A protein and the small-molecule ligand that binds it are described below.
Small molecule (SMILES): CC(=O)N[C@@H]1[C@@H](O)[C@H](O)[C@@H](CO)O[C@H]1O

Binding-site contacts:
Ligand atom C5 contacts residue ASN416 of chain 1.A at 3.7 Å.
Ligand atom C1 contacts residue GLN263 of chain 1.A at 4.5 Å.
Ligand atom O7 contacts residue NAG1 of chain 1.Q at 4.0 Å.
Ligand atom C8 contacts residue SER415 of chain 1.A at 3.7 Å.
Ligand atom C8 contacts residue ASN232 of chain 1.A at 4.3 Å.
Ligand atom N2 contacts residue ASN416 of chain 1.A at 2.8 Å (h-bond).
Ligand atom C1 contacts residue PRO261 of chain 1.A at 4.4 Å (hydrophobic).
Ligand atom C8 contacts residue ASN416 of chain 1.A at 3.9 Å.
Ligand atom C8 contacts residue NAG1 of chain 1.Q at 3.9 Å.
Ligand atom O5 contacts residue PRO261 of chain 1.A at 4.3 Å.
Ligand atom C1 contacts residue ASN416 of chain 1.A at 1.4 Å.
Ligand atom C7 contacts residue NAG1 of chain 1.Q at 4.5 Å.
Ligand atom C2 contacts residue ASN416 of chain 1.A at 2.4 Å.
Ligand atom O5 contacts residue ASN416 of chain 1.A at 2.4 Å (h-bond).
Ligand atom C4 contacts residue ASN416 of chain 1.A at 4.2 Å.
Ligand atom C7 contacts residue ASN416 of chain 1.A at 3.3 Å.
Ligand atom O7 contacts residue ASN416 of chain 1.A at 3.5 Å (h-bond).
Ligand atom C8 contacts residue VAL414 of chain 1.A at 3.6 Å (hydrophobic).
Ligand atom O7 contacts residue ASN232 of chain 1.A at 4.1 Å.
Ligand atom C7 contacts residue ASN232 of chain 1.A at 4.4 Å.
Ligand atom C3 contacts residue ASN416 of chain 1.A at 3.7 Å.

Sequence of chain 1.A:
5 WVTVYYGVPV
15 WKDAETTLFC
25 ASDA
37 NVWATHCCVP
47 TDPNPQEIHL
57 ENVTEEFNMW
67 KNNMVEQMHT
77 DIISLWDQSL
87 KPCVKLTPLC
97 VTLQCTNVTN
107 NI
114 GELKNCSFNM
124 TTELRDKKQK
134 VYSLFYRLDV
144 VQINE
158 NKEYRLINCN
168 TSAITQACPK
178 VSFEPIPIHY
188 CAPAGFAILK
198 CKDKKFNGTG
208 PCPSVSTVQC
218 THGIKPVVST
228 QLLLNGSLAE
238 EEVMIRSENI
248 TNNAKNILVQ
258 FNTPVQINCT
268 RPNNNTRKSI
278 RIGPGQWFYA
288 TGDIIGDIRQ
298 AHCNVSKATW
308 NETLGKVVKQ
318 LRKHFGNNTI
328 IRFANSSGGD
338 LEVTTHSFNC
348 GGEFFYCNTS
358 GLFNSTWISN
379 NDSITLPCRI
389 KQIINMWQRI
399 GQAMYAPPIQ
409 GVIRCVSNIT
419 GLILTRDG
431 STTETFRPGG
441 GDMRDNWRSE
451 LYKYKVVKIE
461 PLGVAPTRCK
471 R